A protein and the small-molecule ligand that binds it are described below.
Small molecule (SMILES): O=C(O)c1ccc(O)nc1

Sequence of chain 1.C:
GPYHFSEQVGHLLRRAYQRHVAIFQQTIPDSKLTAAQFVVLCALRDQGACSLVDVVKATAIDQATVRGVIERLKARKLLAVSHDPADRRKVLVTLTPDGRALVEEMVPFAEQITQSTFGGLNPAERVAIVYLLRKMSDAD

Sequence of chain 1.B:
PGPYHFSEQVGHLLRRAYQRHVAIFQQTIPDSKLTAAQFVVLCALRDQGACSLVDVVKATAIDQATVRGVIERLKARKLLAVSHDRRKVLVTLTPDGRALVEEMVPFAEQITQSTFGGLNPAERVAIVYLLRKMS

Binding-site contacts:
Ligand atom OAH contacts residue PHE36 of chain 1.B at 3.2 Å.
Ligand atom OAH contacts residue TYR15 of chain 1.C at 4.2 Å.
Ligand atom CAA contacts residue HIS23 of chain 1.C at 3.6 Å.
Ligand atom CAA contacts residue GLY22 of chain 1.C at 4.2 Å.
Ligand atom CAF contacts residue HIS23 of chain 1.C at 3.7 Å.
Ligand atom CAE contacts residue GLY22 of chain 1.C at 4.1 Å.
Ligand atom NAD contacts residue GLY22 of chain 1.C at 4.2 Å.
Ligand atom CAE contacts residue HIS23 of chain 1.C at 4.2 Å.
Ligand atom CAB contacts residue TYR15 of chain 1.C at 4.0 Å (hydrophobic).
Ligand atom CAC contacts residue GLY22 of chain 1.C at 4.2 Å.
Ligand atom CAE contacts residue HIS32 of chain 1.B at 3.6 Å.
Ligand atom CAB contacts residue GLN20 of chain 1.C at 4.3 Å.
Ligand atom CAF contacts residue GLY22 of chain 1.C at 4.0 Å.
Ligand atom CAG contacts residue ARG26 of chain 1.C at 3.2 Å.
Ligand atom CAG contacts residue VAL51 of chain 1.B at 3.9 Å (hydrophobic).
Ligand atom CAA contacts residue VAL51 of chain 1.B at 3.9 Å (hydrophobic).
Ligand atom CAE contacts residue PHE36 of chain 1.B at 4.5 Å (hydrophobic).
Ligand atom OAJ contacts residue HIS23 of chain 1.C at 2.2 Å (h-bond).
Ligand atom OAI contacts residue VAL51 of chain 1.B at 4.2 Å.
Ligand atom CAC contacts residue PHE36 of chain 1.B at 3.5 Å (hydrophobic).
Ligand atom NAD contacts residue HIS32 of chain 1.B at 2.9 Å (h-bond).
Ligand atom OAJ contacts residue VAL51 of chain 1.B at 4.3 Å.
Ligand atom OAI contacts residue ARG26 of chain 1.C at 2.4 Å (salt-bridge).
Ligand atom OAI contacts residue HIS23 of chain 1.C at 4.4 Å.
Ligand atom OAH contacts residue ILE125 of chain 1.B at 4.1 Å.
Ligand atom CAB contacts residue HIS23 of chain 1.C at 3.9 Å.
Ligand atom CAB contacts residue GLY22 of chain 1.C at 4.4 Å.
Ligand atom CAG contacts residue HIS23 of chain 1.C at 3.5 Å.
Ligand atom OAJ contacts residue ARG26 of chain 1.C at 3.0 Å (salt-bridge).
Ligand atom CAF contacts residue VAL51 of chain 1.B at 3.9 Å (hydrophobic).
Ligand atom CAC contacts residue HIS23 of chain 1.C at 4.4 Å.
Ligand atom CAG contacts residue GLY22 of chain 1.C at 4.4 Å.
Ligand atom NAD contacts residue PHE36 of chain 1.B at 3.5 Å.
Ligand atom CAC contacts residue HIS32 of chain 1.B at 3.5 Å.
Ligand atom OAH contacts residue HIS32 of chain 1.B at 3.2 Å.
Ligand atom CAA contacts residue PHE17 of chain 1.C at 4.5 Å (hydrophobic).